Sequence of chain 2.A:
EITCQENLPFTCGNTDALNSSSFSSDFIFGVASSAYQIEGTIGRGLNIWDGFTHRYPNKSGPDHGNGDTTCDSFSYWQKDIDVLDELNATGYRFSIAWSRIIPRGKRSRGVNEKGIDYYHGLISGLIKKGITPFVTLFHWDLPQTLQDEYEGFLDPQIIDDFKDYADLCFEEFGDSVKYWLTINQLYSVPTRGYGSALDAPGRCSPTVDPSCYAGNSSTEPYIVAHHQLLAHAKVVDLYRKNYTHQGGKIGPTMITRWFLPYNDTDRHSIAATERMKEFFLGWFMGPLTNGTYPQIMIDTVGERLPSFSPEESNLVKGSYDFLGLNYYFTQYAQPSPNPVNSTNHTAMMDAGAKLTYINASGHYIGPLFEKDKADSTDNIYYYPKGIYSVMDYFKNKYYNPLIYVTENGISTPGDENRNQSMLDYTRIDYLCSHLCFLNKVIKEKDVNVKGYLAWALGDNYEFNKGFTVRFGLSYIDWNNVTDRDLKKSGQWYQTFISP

Binding-site contacts:
Ligand atom C4 contacts residue ASN359 of chain 2.A at 4.2 Å.
Ligand atom C1 contacts residue HIS363 of chain 2.A at 3.8 Å.
Ligand atom N2 contacts residue SER361 of chain 2.A at 3.0 Å (h-bond).
Ligand atom O5 contacts residue TYR332 of chain 2.A at 4.2 Å.
Ligand atom C3 contacts residue ASN359 of chain 2.A at 3.8 Å.
Ligand atom C1 contacts residue SER361 of chain 2.A at 3.5 Å.
Ligand atom C7 contacts residue ASN359 of chain 2.A at 3.5 Å.
Ligand atom O7 contacts residue TYR262 of chain 2.A at 3.7 Å.
Ligand atom C6 contacts residue HIS363 of chain 2.A at 3.5 Å.
Ligand atom O6 contacts residue HIS363 of chain 2.A at 4.0 Å.
Ligand atom C7 contacts residue ASN263 of chain 2.A at 4.0 Å.
Ligand atom O7 contacts residue PRO261 of chain 2.A at 4.4 Å.
Ligand atom C7 contacts residue TYR262 of chain 2.A at 3.9 Å (hydrophobic).
Ligand atom O7 contacts residue ASN359 of chain 2.A at 3.8 Å.
Ligand atom C5 contacts residue HIS363 of chain 2.A at 3.9 Å.
Ligand atom C7 contacts residue SER361 of chain 2.A at 4.1 Å.
Ligand atom N2 contacts residue ASN359 of chain 2.A at 2.9 Å (h-bond).
Ligand atom C3 contacts residue SER361 of chain 2.A at 3.8 Å.
Ligand atom O7 contacts residue ASP264 of chain 2.A at 2.9 Å (salt-bridge).
Ligand atom C8 contacts residue ASN263 of chain 2.A at 3.5 Å.
Ligand atom C1 contacts residue ASN359 of chain 2.A at 1.5 Å.
Ligand atom C8 contacts residue TYR262 of chain 2.A at 4.0 Å (hydrophobic).
Ligand atom C8 contacts residue SER361 of chain 2.A at 4.1 Å.
Ligand atom C2 contacts residue ASN359 of chain 2.A at 2.5 Å.
Ligand atom C8 contacts residue ASP264 of chain 2.A at 4.2 Å.
Ligand atom O7 contacts residue ASN263 of chain 2.A at 3.5 Å.
Ligand atom C2 contacts residue SER361 of chain 2.A at 3.6 Å.
Ligand atom C7 contacts residue ASP264 of chain 2.A at 3.8 Å.
Ligand atom O5 contacts residue HIS363 of chain 2.A at 3.6 Å.
Ligand atom O3 contacts residue ASP264 of chain 2.A at 4.3 Å.
Ligand atom C5 contacts residue ASN359 of chain 2.A at 3.6 Å.
Ligand atom O5 contacts residue ASN359 of chain 2.A at 2.3 Å (h-bond).
Ligand atom C8 contacts residue ALA360 of chain 2.A at 4.0 Å (hydrophobic).

This small molecule binds to this protein.
Small molecule (SMILES): CC(=O)N[C@H]1[C@H](O[C@H]2[C@H](O)[C@@H](NC(C)=O)CO[C@@H]2CO)O[C@H](CO)[C@@H](O)[C@@H]1O